Sequence of chain 1.A:
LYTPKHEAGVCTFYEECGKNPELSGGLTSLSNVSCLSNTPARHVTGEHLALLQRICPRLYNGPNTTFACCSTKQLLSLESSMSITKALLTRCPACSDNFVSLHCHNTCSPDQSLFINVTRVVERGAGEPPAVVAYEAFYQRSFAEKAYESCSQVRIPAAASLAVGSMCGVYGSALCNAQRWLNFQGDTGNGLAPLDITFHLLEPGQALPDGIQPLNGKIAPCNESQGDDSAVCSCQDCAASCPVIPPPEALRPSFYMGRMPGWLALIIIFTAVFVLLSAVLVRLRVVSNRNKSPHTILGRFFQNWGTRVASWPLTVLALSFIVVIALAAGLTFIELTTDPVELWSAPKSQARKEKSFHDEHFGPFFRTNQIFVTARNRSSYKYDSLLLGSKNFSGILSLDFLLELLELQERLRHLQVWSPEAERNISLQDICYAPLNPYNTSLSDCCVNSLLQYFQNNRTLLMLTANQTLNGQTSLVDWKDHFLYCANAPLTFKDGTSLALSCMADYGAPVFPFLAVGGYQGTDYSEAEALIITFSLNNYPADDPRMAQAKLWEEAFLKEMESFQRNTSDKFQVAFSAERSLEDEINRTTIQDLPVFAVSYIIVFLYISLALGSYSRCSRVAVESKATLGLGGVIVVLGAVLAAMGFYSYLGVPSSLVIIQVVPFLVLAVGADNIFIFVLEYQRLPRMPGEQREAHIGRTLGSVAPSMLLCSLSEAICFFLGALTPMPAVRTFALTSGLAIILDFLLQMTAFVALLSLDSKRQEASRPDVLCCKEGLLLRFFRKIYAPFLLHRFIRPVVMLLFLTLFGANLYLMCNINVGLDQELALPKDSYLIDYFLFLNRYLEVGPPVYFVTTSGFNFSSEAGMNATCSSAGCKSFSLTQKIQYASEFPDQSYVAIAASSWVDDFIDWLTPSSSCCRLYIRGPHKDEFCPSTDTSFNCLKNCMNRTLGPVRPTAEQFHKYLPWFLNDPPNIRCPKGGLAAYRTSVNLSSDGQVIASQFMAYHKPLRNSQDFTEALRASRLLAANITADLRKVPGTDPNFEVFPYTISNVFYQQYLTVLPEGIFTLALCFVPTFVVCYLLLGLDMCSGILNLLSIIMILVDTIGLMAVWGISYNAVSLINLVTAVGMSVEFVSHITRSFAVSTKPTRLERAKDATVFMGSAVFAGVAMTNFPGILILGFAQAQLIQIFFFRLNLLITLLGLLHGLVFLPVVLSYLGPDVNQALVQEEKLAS

A small-molecule ligand and the protein it binds are described below.
Small molecule (SMILES): CC(=O)N[C@@H]1[C@@H](O)[C@H](O)[C@@H](CO)O[C@H]1O

Binding-site contacts:
Ligand atom C7 contacts residue GLU893 of chain 1.A at 4.3 Å.
Ligand atom C5 contacts residue ASN897 of chain 1.A at 3.7 Å.
Ligand atom O5 contacts residue GLY904 of chain 1.A at 3.6 Å.
Ligand atom C2 contacts residue ASN897 of chain 1.A at 2.5 Å.
Ligand atom O5 contacts residue ASN897 of chain 1.A at 2.4 Å (h-bond).
Ligand atom O6 contacts residue PRO981 of chain 1.A at 3.8 Å.
Ligand atom N2 contacts residue ALA894 of chain 1.A at 4.5 Å.
Ligand atom C7 contacts residue ASN897 of chain 1.A at 3.5 Å.
Ligand atom N2 contacts residue GLU893 of chain 1.A at 3.6 Å.
Ligand atom C8 contacts residue GLU893 of chain 1.A at 4.0 Å.
Ligand atom C1 contacts residue ASN897 of chain 1.A at 1.4 Å.
Ligand atom C8 contacts residue ALA894 of chain 1.A at 3.7 Å (hydrophobic).
Ligand atom C6 contacts residue PRO981 of chain 1.A at 4.3 Å (hydrophobic).
Ligand atom C5 contacts residue GLY904 of chain 1.A at 4.4 Å.
Ligand atom O7 contacts residue ASN897 of chain 1.A at 3.8 Å.
Ligand atom C1 contacts residue GLU893 of chain 1.A at 4.2 Å.
Ligand atom C4 contacts residue ASN897 of chain 1.A at 4.2 Å.
Ligand atom C6 contacts residue GLY904 of chain 1.A at 3.9 Å.
Ligand atom C3 contacts residue ASN897 of chain 1.A at 3.8 Å.
Ligand atom N2 contacts residue ASN897 of chain 1.A at 2.9 Å (h-bond).